Sequence of chain 1.I:
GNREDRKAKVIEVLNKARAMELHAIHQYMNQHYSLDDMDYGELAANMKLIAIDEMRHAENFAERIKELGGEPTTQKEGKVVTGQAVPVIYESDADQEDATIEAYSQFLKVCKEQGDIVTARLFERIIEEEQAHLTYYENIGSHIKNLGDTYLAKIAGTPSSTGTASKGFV

The protein below binds the small molecule below.
Small molecule (SMILES): CC1=C(CCC(=O)O)C2=Cc3c(CCC(=O)O)c(C)c4n3[Fe@]35n6c(c(C)c(CCC(=O)O)c6=CC1=[N+]23)=CC1=[N+]5C(=C4)C(C)=C1CCC(=O)O

Sequence of chain 1.J:
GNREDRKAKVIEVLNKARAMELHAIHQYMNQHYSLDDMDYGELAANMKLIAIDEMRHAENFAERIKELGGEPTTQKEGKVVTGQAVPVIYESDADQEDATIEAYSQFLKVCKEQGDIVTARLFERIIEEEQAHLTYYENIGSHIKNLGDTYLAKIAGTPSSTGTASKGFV

Binding-site contacts:
Ligand atom CMD contacts residue MET57 of chain 1.J at 3.4 Å (hydrophobic).
Ligand atom CMD contacts residue MET31 of chain 1.I at 3.3 Å (hydrophobic).
Ligand atom NB contacts residue MET57 of chain 1.I at 3.1 Å (h-bond).
Ligand atom ND contacts residue MET57 of chain 1.I at 3.1 Å.
Ligand atom CMB contacts residue MET31 of chain 1.J at 3.5 Å (hydrophobic).
Ligand atom FE contacts residue MET57 of chain 1.J at 2.4 Å.
Ligand atom CGB contacts residue SER168 of chain 1.J at 3.2 Å.
Ligand atom CBD contacts residue MET31 of chain 1.I at 3.4 Å (hydrophobic).
Ligand atom FE contacts residue MET57 of chain 1.I at 2.4 Å.
Ligand atom O1A contacts residue ARG20 of chain 1.I at 3.3 Å (salt-bridge).
Ligand atom O1B contacts residue LYS50 of chain 1.J at 2.6 Å (salt-bridge).
Ligand atom CAB contacts residue LYS50 of chain 1.J at 3.4 Å.
Ligand atom NC contacts residue MET57 of chain 1.J at 3.0 Å (h-bond).
Ligand atom CMD contacts residue GLU61 of chain 1.J at 3.3 Å.
Ligand atom CGD contacts residue TYR35 of chain 1.I at 3.4 Å (hydrophobic).
Ligand atom CHB contacts residue MET57 of chain 1.J at 3.4 Å (hydrophobic).
Ligand atom NB contacts residue MET57 of chain 1.J at 3.0 Å (h-bond).
Ligand atom C4A contacts residue MET57 of chain 1.I at 3.5 Å (hydrophobic).
Ligand atom O1A contacts residue TYR35 of chain 1.J at 2.3 Å (h-bond).
Ligand atom CGD contacts residue ARG20 of chain 1.J at 3.1 Å.
Ligand atom O1C contacts residue LYS169 of chain 1.I at 3.3 Å (salt-bridge).
Ligand atom CMB contacts residue GLU61 of chain 1.I at 3.3 Å.
Ligand atom O1D contacts residue ARG20 of chain 1.J at 2.9 Å (salt-bridge).
Ligand atom CGA contacts residue TYR35 of chain 1.J at 3.3 Å (hydrophobic).
Ligand atom NC contacts residue MET57 of chain 1.I at 3.1 Å (h-bond).
Ligand atom C4A contacts residue MET57 of chain 1.J at 3.4 Å (hydrophobic).
Ligand atom O2C contacts residue LYS169 of chain 1.J at 3.4 Å (salt-bridge).
Ligand atom ND contacts residue MET57 of chain 1.J at 3.1 Å (h-bond).
Ligand atom O2C contacts residue SER168 of chain 1.J at 2.8 Å.
Ligand atom NA contacts residue MET57 of chain 1.I at 3.2 Å (h-bond).
Ligand atom CBB contacts residue SER168 of chain 1.J at 3.3 Å.
Ligand atom O2D contacts residue TYR35 of chain 1.I at 2.3 Å (h-bond).
Ligand atom C1D contacts residue MET57 of chain 1.J at 3.4 Å (hydrophobic).
Ligand atom O2B contacts residue SER168 of chain 1.J at 2.3 Å (h-bond).
Ligand atom O2D contacts residue ARG20 of chain 1.J at 2.8 Å (salt-bridge).
Ligand atom NA contacts residue MET57 of chain 1.J at 3.0 Å (h-bond).
Ligand atom O2B contacts residue ARG58 of chain 1.I at 3.3 Å.
Ligand atom O2A contacts residue ARG20 of chain 1.I at 2.5 Å (salt-bridge).
Ligand atom CGA contacts residue ARG20 of chain 1.I at 3.4 Å.
Ligand atom C1B contacts residue MET57 of chain 1.J at 3.3 Å (hydrophobic).